Binding-site contacts:
Ligand atom CAA contacts residue GLN58 of chain 1.A at 3.4 Å.
Ligand atom CAZ contacts residue LEU12 of chain 1.A at 3.8 Å (hydrophobic).
Ligand atom CAL contacts residue PHE17 of chain 1.A at 3.6 Å (hydrophobic).
Ligand atom NAP contacts residue ALA146 of chain 1.A at 3.8 Å.
Ligand atom CBE contacts residue GLN58 of chain 1.A at 3.6 Å.
Ligand atom NAT contacts residue ALA86 of chain 1.A at 3.7 Å.
Ligand atom CAD contacts residue GLY89 of chain 1.A at 3.8 Å.
Ligand atom CAH contacts residue TYR85 of chain 1.A at 3.8 Å (hydrophobic).
Ligand atom CAH contacts residue ALA86 of chain 1.A at 3.1 Å (hydrophobic).
Ligand atom C contacts residue LYS35 of chain 1.A at 3.5 Å.
Ligand atom CAL contacts residue VAL20 of chain 1.A at 3.6 Å (hydrophobic).
Ligand atom CAJ contacts residue LEU67 of chain 1.A at 3.5 Å (hydrophobic).
Ligand atom CAE contacts residue GLY89 of chain 1.A at 3.6 Å.
Ligand atom CAL contacts residue LYS35 of chain 1.A at 3.8 Å.
Ligand atom O contacts residue LYS35 of chain 1.A at 2.6 Å.
Ligand atom NAU contacts residue ALA86 of chain 1.A at 2.9 Å (h-bond).
Ligand atom CAY contacts residue LEU12 of chain 1.A at 3.8 Å (hydrophobic).
Ligand atom NAQ contacts residue ALA86 of chain 1.A at 3.1 Å (h-bond).
Ligand atom N contacts residue LYS35 of chain 1.A at 3.6 Å (salt-bridge).
Ligand atom NAQ contacts residue TYR85 of chain 1.A at 3.8 Å.
Ligand atom CAJ contacts residue ALA146 of chain 1.A at 3.5 Å (hydrophobic).
Ligand atom CAH contacts residue GLY89 of chain 1.A at 3.6 Å.
Ligand atom NAT contacts residue LEU136 of chain 1.A at 3.8 Å.
Ligand atom CAK contacts residue LEU67 of chain 1.A at 3.5 Å (hydrophobic).
Ligand atom CA contacts residue ASP147 of chain 1.A at 3.5 Å.
Ligand atom CBB contacts residue ALA86 of chain 1.A at 3.2 Å (hydrophobic).
Ligand atom NAT contacts residue GLU84 of chain 1.A at 3.0 Å (salt-bridge).
Ligand atom CAB contacts residue VAL55 of chain 1.A at 3.8 Å (hydrophobic).
Ligand atom CAE contacts residue ARG10 of chain 1.A at 3.7 Å.
Ligand atom CAM contacts residue GLN58 of chain 1.A at 3.7 Å.
Ligand atom CAK contacts residue LEU136 of chain 1.A at 3.7 Å (hydrophobic).
Ligand atom CAF contacts residue PHE17 of chain 1.A at 3.6 Å (hydrophobic).
Ligand atom CA contacts residue LYS35 of chain 1.A at 3.0 Å.
Ligand atom CAG contacts residue LEU12 of chain 1.A at 3.4 Å (hydrophobic).
Ligand atom CBC contacts residue LEU136 of chain 1.A at 3.4 Å (hydrophobic).
Ligand atom O contacts residue LEU83 of chain 1.A at 3.3 Å.
Ligand atom NAU contacts residue TYR85 of chain 1.A at 3.6 Å.
Ligand atom NAQ contacts residue GLU84 of chain 1.A at 3.6 Å.
Ligand atom CAM contacts residue LEU83 of chain 1.A at 3.8 Å (hydrophobic).
Ligand atom CBD contacts residue LEU136 of chain 1.A at 3.6 Å (hydrophobic).

The protein below binds the small molecule below.
Small molecule (SMILES): CC(C)CCNC(=O)Cn1cc(-c2ccc3c(-c4nc5ccccc5[nH]4)n[nH]c3c2)cn1

Sequence of chain 1.A:
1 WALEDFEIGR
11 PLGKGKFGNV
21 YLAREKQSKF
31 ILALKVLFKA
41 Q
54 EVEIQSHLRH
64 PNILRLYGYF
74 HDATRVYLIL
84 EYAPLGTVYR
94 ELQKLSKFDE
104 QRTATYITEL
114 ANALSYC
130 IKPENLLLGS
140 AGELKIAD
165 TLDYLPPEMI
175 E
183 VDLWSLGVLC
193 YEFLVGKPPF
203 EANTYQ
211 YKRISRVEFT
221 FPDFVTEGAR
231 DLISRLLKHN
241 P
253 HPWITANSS